The protein below binds the small molecule below.
Small molecule (SMILES): CC(=O)N[C@@H]1[C@@H](O)[C@H](O)[C@@H](CO)O[C@H]1O

Binding-site contacts:
Ligand atom C1 contacts residue TYR94 of chain 1.A at 4.0 Å (hydrophobic).
Ligand atom C2 contacts residue ASN9 of chain 1.A at 2.2 Å.
Ligand atom C5 contacts residue ASN9 of chain 1.A at 3.6 Å.
Ligand atom O3 contacts residue ASN9 of chain 1.A at 3.2 Å (h-bond).
Ligand atom C4 contacts residue ASN9 of chain 1.A at 4.0 Å.
Ligand atom C1 contacts residue ASN9 of chain 1.A at 1.4 Å.
Ligand atom N2 contacts residue ASN9 of chain 1.A at 3.3 Å (h-bond).
Ligand atom C3 contacts residue ASN9 of chain 1.A at 3.2 Å.
Ligand atom O5 contacts residue ASN9 of chain 1.A at 2.4 Å (h-bond).
Ligand atom O6 contacts residue TYR94 of chain 1.A at 3.4 Å.
Ligand atom O5 contacts residue TYR94 of chain 1.A at 4.0 Å.
Ligand atom C7 contacts residue ASN9 of chain 1.A at 3.8 Å.
Ligand atom O7 contacts residue ASN9 of chain 1.A at 3.5 Å (h-bond).
Ligand atom C5 contacts residue TYR94 of chain 1.A at 4.0 Å (hydrophobic).

Sequence of chain 1.A:
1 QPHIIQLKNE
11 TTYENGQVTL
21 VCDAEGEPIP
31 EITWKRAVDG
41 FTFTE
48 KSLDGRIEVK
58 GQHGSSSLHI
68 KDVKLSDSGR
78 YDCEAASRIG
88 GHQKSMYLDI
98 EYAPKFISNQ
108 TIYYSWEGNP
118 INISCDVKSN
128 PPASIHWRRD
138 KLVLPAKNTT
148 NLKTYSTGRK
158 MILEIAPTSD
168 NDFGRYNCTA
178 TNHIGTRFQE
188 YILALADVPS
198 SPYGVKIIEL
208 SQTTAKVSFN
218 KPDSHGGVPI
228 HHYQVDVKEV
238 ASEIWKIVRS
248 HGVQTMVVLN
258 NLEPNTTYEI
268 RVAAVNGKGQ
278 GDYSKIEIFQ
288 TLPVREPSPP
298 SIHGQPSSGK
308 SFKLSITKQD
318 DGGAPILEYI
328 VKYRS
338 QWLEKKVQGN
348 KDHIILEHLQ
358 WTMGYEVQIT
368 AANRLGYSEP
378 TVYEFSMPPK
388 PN